Binding-site contacts:
Ligand atom C8 contacts residue ASN297 of chain 1.E at 4.0 Å.
Ligand atom O5 contacts residue ASN297 of chain 1.E at 2.5 Å (h-bond).
Ligand atom C7 contacts residue SER413 of chain 1.E at 4.2 Å.
Ligand atom C5 contacts residue ASN297 of chain 1.E at 3.8 Å.
Ligand atom C8 contacts residue VAL334 of chain 1.E at 4.1 Å (hydrophobic).
Ligand atom C4 contacts residue GLN295 of chain 1.E at 4.3 Å.
Ligand atom C7 contacts residue ASN297 of chain 1.E at 3.5 Å.
Ligand atom O7 contacts residue SER413 of chain 1.E at 4.0 Å.
Ligand atom O3 contacts residue GLN295 of chain 1.E at 4.5 Å.
Ligand atom C8 contacts residue SER335 of chain 1.E at 3.9 Å.
Ligand atom N2 contacts residue ASN297 of chain 1.E at 3.0 Å (h-bond).
Ligand atom C2 contacts residue ASN297 of chain 1.E at 2.5 Å.
Ligand atom C7 contacts residue ASN333 of chain 1.E at 4.2 Å.
Ligand atom C8 contacts residue GLN295 of chain 1.E at 4.2 Å.
Ligand atom O5 contacts residue GLN295 of chain 1.E at 4.3 Å.
Ligand atom C8 contacts residue ASN333 of chain 1.E at 3.2 Å.
Ligand atom C4 contacts residue ASN297 of chain 1.E at 4.4 Å.
Ligand atom N2 contacts residue GLN295 of chain 1.E at 3.8 Å.
Ligand atom C3 contacts residue ASN297 of chain 1.E at 3.9 Å.
Ligand atom C1 contacts residue ASN297 of chain 1.E at 1.5 Å.
Ligand atom C8 contacts residue SER413 of chain 1.E at 3.5 Å.
Ligand atom C5 contacts residue GLN295 of chain 1.E at 4.1 Å.
Ligand atom C1 contacts residue GLN295 of chain 1.E at 3.6 Å.
Ligand atom C1 contacts residue ARG444 of chain 1.E at 4.0 Å.
Ligand atom O7 contacts residue ASN333 of chain 1.E at 4.4 Å.
Ligand atom C3 contacts residue GLN295 of chain 1.E at 3.5 Å.
Ligand atom O7 contacts residue ASN297 of chain 1.E at 3.7 Å.
Ligand atom C2 contacts residue GLN295 of chain 1.E at 3.9 Å.
Ligand atom O5 contacts residue ARG444 of chain 1.E at 3.8 Å.

This small molecule binds to this protein.
Small molecule (SMILES): CC(=O)N[C@@H]1[C@@H](O)[C@H](O)[C@@H](CO)O[C@H]1O

Sequence of chain 1.E:
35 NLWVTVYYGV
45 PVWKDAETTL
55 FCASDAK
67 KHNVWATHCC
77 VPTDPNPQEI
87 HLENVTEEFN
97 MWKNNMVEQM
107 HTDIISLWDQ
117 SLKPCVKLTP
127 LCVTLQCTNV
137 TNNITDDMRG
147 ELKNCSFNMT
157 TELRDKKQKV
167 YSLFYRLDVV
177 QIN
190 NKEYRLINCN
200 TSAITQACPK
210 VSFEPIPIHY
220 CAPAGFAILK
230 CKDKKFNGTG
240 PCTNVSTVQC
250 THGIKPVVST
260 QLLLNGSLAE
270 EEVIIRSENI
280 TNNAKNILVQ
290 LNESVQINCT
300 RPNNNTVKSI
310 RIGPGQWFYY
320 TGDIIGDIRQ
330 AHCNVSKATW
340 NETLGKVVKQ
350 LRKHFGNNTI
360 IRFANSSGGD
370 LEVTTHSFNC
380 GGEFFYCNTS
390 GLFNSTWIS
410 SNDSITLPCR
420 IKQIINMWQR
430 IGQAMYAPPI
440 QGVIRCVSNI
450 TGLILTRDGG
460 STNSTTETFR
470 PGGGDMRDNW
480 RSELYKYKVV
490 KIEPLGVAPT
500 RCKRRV